Sequence of chain 27.T:
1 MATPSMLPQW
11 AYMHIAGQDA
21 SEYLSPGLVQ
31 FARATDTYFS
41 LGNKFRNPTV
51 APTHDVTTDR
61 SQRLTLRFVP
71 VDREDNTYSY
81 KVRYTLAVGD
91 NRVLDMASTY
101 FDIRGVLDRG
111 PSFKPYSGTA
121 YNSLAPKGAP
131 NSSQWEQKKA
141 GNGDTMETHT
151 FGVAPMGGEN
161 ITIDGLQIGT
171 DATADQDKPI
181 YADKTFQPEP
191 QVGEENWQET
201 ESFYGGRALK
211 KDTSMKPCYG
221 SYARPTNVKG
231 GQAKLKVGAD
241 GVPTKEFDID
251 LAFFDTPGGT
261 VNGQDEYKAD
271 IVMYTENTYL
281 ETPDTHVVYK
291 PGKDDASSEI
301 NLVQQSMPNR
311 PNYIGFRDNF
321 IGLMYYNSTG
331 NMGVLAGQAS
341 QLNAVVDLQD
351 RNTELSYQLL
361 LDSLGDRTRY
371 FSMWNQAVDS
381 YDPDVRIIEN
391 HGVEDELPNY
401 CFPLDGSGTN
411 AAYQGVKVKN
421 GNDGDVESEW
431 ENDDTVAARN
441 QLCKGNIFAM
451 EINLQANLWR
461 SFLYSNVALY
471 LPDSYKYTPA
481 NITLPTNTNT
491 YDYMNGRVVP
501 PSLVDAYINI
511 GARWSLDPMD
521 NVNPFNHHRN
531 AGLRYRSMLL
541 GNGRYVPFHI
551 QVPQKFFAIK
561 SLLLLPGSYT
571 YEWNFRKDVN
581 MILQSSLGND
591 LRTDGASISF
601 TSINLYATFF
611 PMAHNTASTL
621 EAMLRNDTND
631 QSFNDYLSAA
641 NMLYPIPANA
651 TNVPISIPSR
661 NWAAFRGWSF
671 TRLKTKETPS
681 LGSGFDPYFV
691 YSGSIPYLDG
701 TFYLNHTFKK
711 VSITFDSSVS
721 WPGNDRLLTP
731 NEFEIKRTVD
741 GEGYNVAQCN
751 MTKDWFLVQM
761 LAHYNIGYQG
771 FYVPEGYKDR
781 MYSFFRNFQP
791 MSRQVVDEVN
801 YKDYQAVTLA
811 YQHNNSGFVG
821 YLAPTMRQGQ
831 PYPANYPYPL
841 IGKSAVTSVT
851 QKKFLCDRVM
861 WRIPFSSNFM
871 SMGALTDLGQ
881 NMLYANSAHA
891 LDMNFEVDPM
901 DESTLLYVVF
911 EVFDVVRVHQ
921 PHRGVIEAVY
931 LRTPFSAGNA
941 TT

Sequence of chain 27.U:
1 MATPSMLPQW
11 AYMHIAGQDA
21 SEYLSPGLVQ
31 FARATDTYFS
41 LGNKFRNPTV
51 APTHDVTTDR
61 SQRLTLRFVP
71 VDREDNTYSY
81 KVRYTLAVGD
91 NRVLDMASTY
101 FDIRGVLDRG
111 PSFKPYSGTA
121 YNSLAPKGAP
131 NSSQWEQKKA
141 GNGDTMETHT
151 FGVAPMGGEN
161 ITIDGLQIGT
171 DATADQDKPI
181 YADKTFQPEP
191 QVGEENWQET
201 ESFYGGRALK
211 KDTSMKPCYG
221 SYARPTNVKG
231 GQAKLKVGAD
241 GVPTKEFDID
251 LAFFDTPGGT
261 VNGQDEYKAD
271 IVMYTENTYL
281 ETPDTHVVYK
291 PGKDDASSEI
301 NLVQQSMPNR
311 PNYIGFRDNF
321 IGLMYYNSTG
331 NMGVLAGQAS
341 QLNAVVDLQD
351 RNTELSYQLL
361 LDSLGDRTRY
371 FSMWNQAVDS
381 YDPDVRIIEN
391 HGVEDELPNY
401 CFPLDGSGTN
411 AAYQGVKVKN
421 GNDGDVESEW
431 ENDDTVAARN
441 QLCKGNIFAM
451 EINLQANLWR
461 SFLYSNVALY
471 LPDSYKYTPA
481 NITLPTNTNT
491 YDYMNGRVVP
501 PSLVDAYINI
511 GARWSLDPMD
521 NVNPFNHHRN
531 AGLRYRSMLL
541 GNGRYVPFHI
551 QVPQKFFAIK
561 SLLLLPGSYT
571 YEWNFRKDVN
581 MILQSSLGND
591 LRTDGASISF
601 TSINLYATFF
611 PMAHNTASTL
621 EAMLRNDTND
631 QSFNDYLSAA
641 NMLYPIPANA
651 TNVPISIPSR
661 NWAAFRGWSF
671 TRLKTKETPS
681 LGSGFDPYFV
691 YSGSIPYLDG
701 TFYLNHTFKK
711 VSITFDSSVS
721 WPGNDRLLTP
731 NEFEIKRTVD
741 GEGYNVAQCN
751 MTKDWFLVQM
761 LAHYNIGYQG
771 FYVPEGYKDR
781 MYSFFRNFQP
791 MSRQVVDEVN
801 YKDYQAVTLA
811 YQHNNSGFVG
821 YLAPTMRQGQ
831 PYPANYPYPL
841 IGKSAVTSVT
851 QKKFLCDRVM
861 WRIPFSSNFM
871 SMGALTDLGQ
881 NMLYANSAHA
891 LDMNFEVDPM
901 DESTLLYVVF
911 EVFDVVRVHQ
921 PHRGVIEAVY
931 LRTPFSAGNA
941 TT

This protein binds this small molecule.
Small molecule (SMILES): CC[C@H](C)[C@H](NC(=O)[C@@H](N)CC(=O)O)C(=O)N[C@@H](CC(N)=O)C(=O)N[C@@H](Cc1ccccc1)C(=O)N[C@@H](CO)C(=O)N[C@@H](CO)C(=O)N[C@H](C=O)CC(C)C

Binding-site contacts:
Ligand atom O contacts residue GLY42 of chain 27.U at 2.9 Å (h-bond).
Ligand atom O contacts residue ARG46 of chain 27.U at 3.5 Å (salt-bridge).
Ligand atom CD1 contacts residue SER21 of chain 27.U at 3.6 Å.
Ligand atom OD1 contacts residue ALA874 of chain 27.T at 3.8 Å.
Ligand atom CG1 contacts residue GLU911 of chain 27.T at 3.7 Å.
Ligand atom CG2 contacts residue TYR636 of chain 27.T at 3.4 Å (hydrophobic).
Ligand atom CD1 contacts residue ASN634 of chain 27.T at 3.6 Å.
Ligand atom CA contacts residue GLY42 of chain 27.U at 3.6 Å.
Ligand atom CA contacts residue PHE45 of chain 27.U at 3.6 Å (hydrophobic).
Ligand atom CE1 contacts residue ASN634 of chain 27.T at 3.4 Å.
Ligand atom O contacts residue ARG666 of chain 27.T at 3.1 Å (salt-bridge).
Ligand atom OD2 contacts residue PRO864 of chain 27.T at 3.7 Å.
Ligand atom CB contacts residue GLY42 of chain 27.U at 3.7 Å.
Ligand atom C contacts residue GLY42 of chain 27.U at 3.5 Å.
Ligand atom OD2 contacts residue SER871 of chain 27.T at 3.2 Å (h-bond).
Ligand atom OD1 contacts residue ARG862 of chain 27.T at 3.1 Å.
Ligand atom CB contacts residue PHE45 of chain 27.U at 3.3 Å (hydrophobic).
Ligand atom O contacts residue TYR636 of chain 27.T at 3.1 Å (h-bond).
Ligand atom O contacts residue TYR636 of chain 27.T at 3.5 Å (h-bond).
Ligand atom CZ contacts residue PHE633 of chain 27.T at 3.7 Å (hydrophobic).
Ligand atom CD1 contacts residue LEU637 of chain 27.T at 3.7 Å (hydrophobic).
Ligand atom N contacts residue TYR636 of chain 27.T at 3.8 Å.
Ligand atom CA contacts residue TYR636 of chain 27.T at 3.7 Å (hydrophobic).
Ligand atom N contacts residue PHE45 of chain 27.U at 3.4 Å (h-bond).
Ligand atom C contacts residue GLU911 of chain 27.T at 3.3 Å.
Ligand atom CA contacts residue ASN47 of chain 27.U at 3.8 Å.
Ligand atom OD1 contacts residue ALA762 of chain 27.T at 3.5 Å.
Ligand atom N contacts residue GLY42 of chain 27.U at 3.2 Å (h-bond).
Ligand atom CB contacts residue GLY42 of chain 27.U at 3.5 Å.
Ligand atom ND2 contacts residue ARG666 of chain 27.T at 3.4 Å (salt-bridge).
Ligand atom CZ contacts residue ASN634 of chain 27.T at 3.8 Å.
Ligand atom O contacts residue ASN47 of chain 27.U at 3.3 Å (h-bond).
Ligand atom N contacts residue SER871 of chain 27.T at 3.5 Å (h-bond).
Ligand atom O contacts residue GLU911 of chain 27.T at 3.1 Å (salt-bridge).
Ligand atom CD1 contacts residue ALA20 of chain 27.U at 3.7 Å (hydrophobic).
Ligand atom CD1 contacts residue ARG33 of chain 27.U at 3.8 Å.
Ligand atom CG2 contacts residue LEU637 of chain 27.T at 3.8 Å (hydrophobic).
Ligand atom CA contacts residue GLU911 of chain 27.T at 3.8 Å.
Ligand atom N contacts residue ASN47 of chain 27.U at 3.8 Å.
Ligand atom N contacts residue ARG46 of chain 27.U at 3.5 Å (salt-bridge).